Binding-site contacts:
Ligand atom CAZ contacts residue MG1 of chain 1.L at 2.9 Å.
Ligand atom CAJ contacts residue PRO217 of chain 1.A at 3.7 Å (hydrophobic).
Ligand atom NAQ contacts residue MG1 of chain 1.L at 2.1 Å.
Ligand atom FAG contacts residue GLN218 of chain 1.A at 3.6 Å.
Ligand atom OAF contacts residue MG1 of chain 1.L at 2.1 Å.
Ligand atom OAC contacts residue GLU224 of chain 1.A at 2.6 Å (salt-bridge).
Ligand atom CAI contacts residue MG1 of chain 1.L at 3.1 Å.
Ligand atom CAL contacts residue GLU224 of chain 1.A at 3.6 Å.
Ligand atom CAT contacts residue PRO217 of chain 1.A at 3.6 Å (hydrophobic).
Ligand atom CAR contacts residue GLU224 of chain 1.A at 3.3 Å.
Ligand atom CAL contacts residue PRO217 of chain 1.A at 3.5 Å (hydrophobic).
Ligand atom OAD contacts residue PRO217 of chain 1.A at 4.0 Å.
Ligand atom OAF contacts residue ASP131 of chain 1.A at 2.9 Å (salt-bridge).
Ligand atom CAB contacts residue PRO217 of chain 1.A at 3.2 Å (hydrophobic).
Ligand atom CAW contacts residue GLU224 of chain 1.A at 3.7 Å.
Ligand atom CAS contacts residue PRO217 of chain 1.A at 3.9 Å (hydrophobic).
Ligand atom CAM contacts residue PRO217 of chain 1.A at 3.8 Å (hydrophobic).
Ligand atom CAR contacts residue MG1 of chain 1.M at 2.9 Å.
Ligand atom CAP contacts residue PRO217 of chain 1.A at 3.6 Å (hydrophobic).
Ligand atom CAU contacts residue GLU224 of chain 1.A at 3.8 Å.
Ligand atom CAW contacts residue MG1 of chain 1.M at 3.3 Å.
Ligand atom CAI contacts residue GLY190 of chain 1.A at 4.0 Å.
Ligand atom CAU contacts residue MG1 of chain 1.L at 2.9 Å.
Ligand atom CAB contacts residue TYR215 of chain 1.A at 3.6 Å (hydrophobic).
Ligand atom OAF contacts residue MG1 of chain 1.M at 2.2 Å.
Ligand atom CAJ contacts residue GLU224 of chain 1.A at 3.9 Å.
Ligand atom OAF contacts residue ASP188 of chain 1.A at 3.2 Å (salt-bridge).
Ligand atom CAZ contacts residue ASP188 of chain 1.A at 3.6 Å.
Ligand atom OAE contacts residue TYR215 of chain 1.A at 3.2 Å.
Ligand atom CAU contacts residue MG1 of chain 1.M at 3.2 Å.
Ligand atom CAV contacts residue PRO217 of chain 1.A at 4.1 Å (hydrophobic).
Ligand atom NAQ contacts residue ASP188 of chain 1.A at 3.0 Å (salt-bridge).
Ligand atom CAU contacts residue ASP188 of chain 1.A at 3.7 Å.
Ligand atom NBB contacts residue PRO217 of chain 1.A at 3.9 Å.
Ligand atom CAK contacts residue PRO217 of chain 1.A at 4.0 Å (hydrophobic).
Ligand atom OAC contacts residue MG1 of chain 1.M at 1.9 Å.
Ligand atom OAC contacts residue ASP131 of chain 1.A at 3.8 Å.
Ligand atom CAI contacts residue ASP188 of chain 1.A at 3.7 Å.
Ligand atom OAF contacts residue GLU224 of chain 1.A at 3.2 Å (salt-bridge).
Ligand atom CAB contacts residue HIS216 of chain 1.A at 3.8 Å.

This protein binds this small molecule.
Small molecule (SMILES): CN(c1c2c(c(O)c3ncccc13)C(=O)N(Cc1ccc(F)cc1)C2)S(C)(=O)=O

Sequence of chain 1.A:
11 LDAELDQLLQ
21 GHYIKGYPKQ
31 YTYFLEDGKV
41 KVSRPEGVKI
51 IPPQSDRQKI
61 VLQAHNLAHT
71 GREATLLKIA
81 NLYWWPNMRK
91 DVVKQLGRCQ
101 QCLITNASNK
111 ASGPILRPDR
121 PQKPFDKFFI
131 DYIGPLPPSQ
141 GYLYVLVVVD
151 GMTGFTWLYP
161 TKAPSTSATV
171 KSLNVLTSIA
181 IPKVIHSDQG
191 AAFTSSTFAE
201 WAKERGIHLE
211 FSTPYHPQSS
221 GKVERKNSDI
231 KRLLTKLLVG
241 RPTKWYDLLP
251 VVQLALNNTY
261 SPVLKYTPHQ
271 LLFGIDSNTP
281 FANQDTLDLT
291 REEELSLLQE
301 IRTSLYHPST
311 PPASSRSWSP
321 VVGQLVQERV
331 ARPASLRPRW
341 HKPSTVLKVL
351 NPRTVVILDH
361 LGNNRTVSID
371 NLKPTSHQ